A small-molecule ligand and the protein it binds are described below.
Small molecule (SMILES): Cc1cc(CCCOc2c(C)cc(-n3nnc(C)n3)cc2C)on1

Sequence of chain 6.A:
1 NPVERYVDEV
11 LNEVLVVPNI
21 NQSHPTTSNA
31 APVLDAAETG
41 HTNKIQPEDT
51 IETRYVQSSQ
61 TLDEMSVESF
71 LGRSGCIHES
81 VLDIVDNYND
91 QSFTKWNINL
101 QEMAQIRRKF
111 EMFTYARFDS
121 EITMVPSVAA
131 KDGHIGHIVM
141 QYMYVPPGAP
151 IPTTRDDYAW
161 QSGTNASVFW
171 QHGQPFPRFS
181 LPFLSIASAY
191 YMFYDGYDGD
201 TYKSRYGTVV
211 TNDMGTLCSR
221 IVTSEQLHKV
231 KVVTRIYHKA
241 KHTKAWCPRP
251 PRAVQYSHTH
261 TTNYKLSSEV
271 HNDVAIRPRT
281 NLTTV

Binding-site contacts:
Ligand atom CM6 contacts residue LEU181 of chain 6.A at 3.8 Å (hydrophobic).
Ligand atom N3A contacts residue TYR144 of chain 6.A at 3.2 Å.
Ligand atom N2 contacts residue LEU100 of chain 6.A at 3.8 Å.
Ligand atom C3C contacts residue LEU181 of chain 6.A at 4.0 Å (hydrophobic).
Ligand atom CM4 contacts residue TYR144 of chain 6.A at 3.8 Å (hydrophobic).
Ligand atom C4A contacts residue PHE179 of chain 6.A at 3.5 Å (hydrophobic).
Ligand atom N2A contacts residue TYR144 of chain 6.A at 4.0 Å.
Ligand atom C5 contacts residue MET214 of chain 6.A at 3.7 Å (hydrophobic).
Ligand atom C6B contacts residue ILE98 of chain 6.A at 3.8 Å (hydrophobic).
Ligand atom C6B contacts residue LEU181 of chain 6.A at 3.5 Å (hydrophobic).
Ligand atom C3 contacts residue LEU100 of chain 6.A at 3.7 Å (hydrophobic).
Ligand atom N1A contacts residue PHE179 of chain 6.A at 3.2 Å.
Ligand atom CM3 contacts residue TYR190 of chain 6.A at 3.8 Å (hydrophobic).
Ligand atom N1A contacts residue MET124 of chain 6.A at 3.9 Å.
Ligand atom C1B contacts residue LEU181 of chain 6.A at 3.9 Å (hydrophobic).
Ligand atom C5 contacts residue LEU100 of chain 6.A at 4.0 Å (hydrophobic).
Ligand atom N1A contacts residue LEU217 of chain 6.A at 3.4 Å.
Ligand atom N5A contacts residue PHE179 of chain 6.A at 3.2 Å.
Ligand atom N3A contacts residue PHE179 of chain 6.A at 3.6 Å.
Ligand atom C1B contacts residue ILE98 of chain 6.A at 3.6 Å (hydrophobic).
Ligand atom C5B contacts residue LEU181 of chain 6.A at 3.6 Å (hydrophobic).
Ligand atom C4A contacts residue TYR144 of chain 6.A at 3.5 Å (hydrophobic).
Ligand atom C1C contacts residue MET214 of chain 6.A at 3.4 Å (hydrophobic).
Ligand atom N5A contacts residue LEU217 of chain 6.A at 3.7 Å.
Ligand atom CM6 contacts residue TYR144 of chain 6.A at 3.7 Å (hydrophobic).
Ligand atom CM2 contacts residue ILE122 of chain 6.A at 3.9 Å (hydrophobic).
Ligand atom CM4 contacts residue VAL168 of chain 6.A at 3.9 Å (hydrophobic).
Ligand atom C4 contacts residue MET214 of chain 6.A at 4.0 Å (hydrophobic).
Ligand atom C4 contacts residue LEU100 of chain 6.A at 3.8 Å (hydrophobic).
Ligand atom C4 contacts residue TYR190 of chain 6.A at 3.8 Å (hydrophobic).
Ligand atom C5B contacts residue TYR144 of chain 6.A at 3.7 Å (hydrophobic).
Ligand atom O1 contacts residue MET214 of chain 6.A at 3.2 Å.
Ligand atom O1B contacts residue ILE98 of chain 6.A at 3.1 Å.
Ligand atom CM2 contacts residue ILE77 of chain 6.A at 3.9 Å (hydrophobic).
Ligand atom N2A contacts residue PHE179 of chain 6.A at 3.3 Å.
Ligand atom CM6 contacts residue LEU184 of chain 6.A at 3.6 Å (hydrophobic).
Ligand atom N2 contacts residue MET214 of chain 6.A at 3.7 Å.
Ligand atom CM4 contacts residue TYR142 of chain 6.A at 3.9 Å (hydrophobic).
Ligand atom O1 contacts residue LEU100 of chain 6.A at 3.8 Å.
Ligand atom CM4 contacts residue ALA166 of chain 6.A at 3.1 Å (hydrophobic).